A small-molecule ligand and the protein it binds are described below.
Small molecule (SMILES): CCO/N=C/c1ccc(OCC[C@@H](C)CCN2CCN(c3ccnc(C(N)=O)c3)C2=O)cc1

Sequence of chain 53.C:
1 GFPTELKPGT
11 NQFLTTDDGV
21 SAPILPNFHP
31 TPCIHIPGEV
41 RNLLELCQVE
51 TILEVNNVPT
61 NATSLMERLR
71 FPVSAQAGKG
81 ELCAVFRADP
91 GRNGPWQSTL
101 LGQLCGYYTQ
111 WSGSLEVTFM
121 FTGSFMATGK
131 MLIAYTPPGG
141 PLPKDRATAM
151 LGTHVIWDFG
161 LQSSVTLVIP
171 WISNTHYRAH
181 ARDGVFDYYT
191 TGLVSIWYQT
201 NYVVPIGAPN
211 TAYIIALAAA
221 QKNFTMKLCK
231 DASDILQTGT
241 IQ

Binding-site contacts:
Ligand atom OAX contacts residue MET195 of chain 52.A at 3.6 Å.
Ligand atom OAD contacts residue LYS274 of chain 52.A at 3.0 Å (salt-bridge).
Ligand atom CAP contacts residue ILE111 of chain 52.A at 3.8 Å (hydrophobic).
Ligand atom CAG contacts residue ASN228 of chain 52.A at 3.6 Å.
Ligand atom NBG contacts residue TRP203 of chain 52.A at 3.3 Å.
Ligand atom NAC contacts residue THR114 of chain 52.A at 3.3 Å (h-bond).
Ligand atom CAG contacts residue TRP203 of chain 52.A at 3.7 Å (hydrophobic).
Ligand atom CBC contacts residue ASN228 of chain 52.A at 3.8 Å.
Ligand atom CAJ contacts residue PHE155 of chain 52.A at 3.7 Å (hydrophobic).
Ligand atom NAC contacts residue ASP112 of chain 52.A at 2.5 Å (salt-bridge).
Ligand atom OAE contacts residue ASP112 of chain 52.A at 3.6 Å.
Ligand atom CAH contacts residue ASN228 of chain 52.A at 3.4 Å.
Ligand atom CAK contacts residue PHE135 of chain 52.A at 3.6 Å (hydrophobic).
Ligand atom CAS contacts residue TYR201 of chain 52.A at 3.5 Å (hydrophobic).
Ligand atom CAZ contacts residue TRP203 of chain 52.A at 3.5 Å (hydrophobic).
Ligand atom CAN contacts residue PRO177 of chain 52.A at 3.4 Å (hydrophobic).
Ligand atom OAD contacts residue ALA275 of chain 52.A at 3.2 Å.
Ligand atom CAN contacts residue PHE155 of chain 52.A at 3.8 Å (hydrophobic).
Ligand atom CBC contacts residue TRP203 of chain 52.A at 3.6 Å (hydrophobic).
Ligand atom CAY contacts residue ASP112 of chain 52.A at 3.8 Å.
Ligand atom CAA contacts residue SER178 of chain 52.A at 3.5 Å.
Ligand atom CAH contacts residue GLN202 of chain 52.A at 3.2 Å.
Ligand atom CAL contacts residue PHE155 of chain 52.A at 3.6 Å (hydrophobic).
Ligand atom CAY contacts residue THR114 of chain 52.A at 3.8 Å.
Ligand atom CAA contacts residue TYR153 of chain 52.A at 3.5 Å (hydrophobic).
Ligand atom CAA contacts residue PRO177 of chain 52.A at 3.5 Å (hydrophobic).
Ligand atom CAT contacts residue ASN228 of chain 52.A at 3.5 Å.
Ligand atom CAA contacts residue VAL179 of chain 52.A at 3.2 Å (hydrophobic).
Ligand atom CBB contacts residue ILE111 of chain 52.A at 3.6 Å (hydrophobic).
Ligand atom CAH contacts residue TRP203 of chain 52.A at 3.5 Å (hydrophobic).
Ligand atom CAF contacts residue PHE137 of chain 52.A at 3.8 Å (hydrophobic).
Ligand atom CAG contacts residue GLN202 of chain 52.A at 3.3 Å.
Ligand atom CAS contacts residue TRP203 of chain 52.A at 3.8 Å (hydrophobic).
Ligand atom CAT contacts residue TRP203 of chain 52.A at 3.6 Å (hydrophobic).
Ligand atom NAU contacts residue PHE155 of chain 52.A at 3.7 Å.
Ligand atom CAI contacts residue PHE135 of chain 52.A at 3.7 Å (hydrophobic).
Ligand atom CAL contacts residue ILE111 of chain 52.A at 3.7 Å (hydrophobic).
Ligand atom CAO contacts residue ILE111 of chain 52.A at 3.8 Å (hydrophobic).
Ligand atom OAX contacts residue ILE111 of chain 52.A at 3.5 Å.
Ligand atom OAE contacts residue ILE113 of chain 52.A at 3.3 Å (h-bond).

Sequence of chain 52.C:
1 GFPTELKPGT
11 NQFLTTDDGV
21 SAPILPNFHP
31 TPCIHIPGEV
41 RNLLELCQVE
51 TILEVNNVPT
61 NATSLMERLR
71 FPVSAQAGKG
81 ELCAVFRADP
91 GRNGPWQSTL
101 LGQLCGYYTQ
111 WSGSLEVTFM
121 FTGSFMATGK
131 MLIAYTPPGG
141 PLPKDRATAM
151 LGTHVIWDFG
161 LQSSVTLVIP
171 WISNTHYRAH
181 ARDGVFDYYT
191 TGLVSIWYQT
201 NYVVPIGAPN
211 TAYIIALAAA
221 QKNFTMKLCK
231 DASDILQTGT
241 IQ

Sequence of chain 52.A:
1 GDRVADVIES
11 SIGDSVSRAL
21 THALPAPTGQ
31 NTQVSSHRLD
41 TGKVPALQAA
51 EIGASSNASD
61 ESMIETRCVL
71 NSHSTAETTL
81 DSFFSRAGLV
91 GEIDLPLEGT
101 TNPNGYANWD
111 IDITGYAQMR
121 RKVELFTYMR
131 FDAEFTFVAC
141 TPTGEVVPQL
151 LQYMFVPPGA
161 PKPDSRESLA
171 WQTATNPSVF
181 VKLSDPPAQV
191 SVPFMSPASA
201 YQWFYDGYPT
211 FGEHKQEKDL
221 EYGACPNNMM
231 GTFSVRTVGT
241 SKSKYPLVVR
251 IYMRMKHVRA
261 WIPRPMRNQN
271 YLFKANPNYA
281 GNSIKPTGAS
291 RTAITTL